This protein binds this small molecule.
Small molecule (SMILES): CC(=O)N[C@@H]1[C@@H](O)[C@H](O)[C@@H](CO)O[C@H]1O

Sequence of chain 1.A:
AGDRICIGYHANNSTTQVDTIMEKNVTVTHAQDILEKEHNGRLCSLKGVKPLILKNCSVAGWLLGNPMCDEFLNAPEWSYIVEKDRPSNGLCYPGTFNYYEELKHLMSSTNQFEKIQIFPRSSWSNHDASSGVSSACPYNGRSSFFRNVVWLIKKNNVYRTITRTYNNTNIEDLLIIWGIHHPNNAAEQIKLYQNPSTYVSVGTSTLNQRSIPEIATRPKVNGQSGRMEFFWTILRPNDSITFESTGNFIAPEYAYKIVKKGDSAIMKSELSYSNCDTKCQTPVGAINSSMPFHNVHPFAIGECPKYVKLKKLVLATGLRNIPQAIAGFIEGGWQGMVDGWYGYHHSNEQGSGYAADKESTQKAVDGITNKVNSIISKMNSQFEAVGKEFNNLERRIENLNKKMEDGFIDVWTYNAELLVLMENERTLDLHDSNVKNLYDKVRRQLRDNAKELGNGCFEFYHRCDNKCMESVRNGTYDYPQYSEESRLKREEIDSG

Binding-site contacts:
Ligand atom N2 contacts residue ASN327 of chain 1.A at 3.0 Å (h-bond).
Ligand atom O7 contacts residue GLU75 of chain 1.A at 4.2 Å.
Ligand atom O5 contacts residue ASN327 of chain 1.A at 2.2 Å (h-bond).
Ligand atom C8 contacts residue GLU77 of chain 1.A at 4.4 Å.
Ligand atom C3 contacts residue ASN327 of chain 1.A at 3.7 Å.
Ligand atom C7 contacts residue ASN327 of chain 1.A at 3.2 Å.
Ligand atom O7 contacts residue ASN327 of chain 1.A at 2.7 Å (h-bond).
Ligand atom C8 contacts residue HIS78 of chain 1.A at 4.0 Å.
Ligand atom C4 contacts residue ASN327 of chain 1.A at 4.0 Å.
Ligand atom C2 contacts residue ASN327 of chain 1.A at 2.4 Å.
Ligand atom C8 contacts residue ASN79 of chain 1.A at 4.1 Å.
Ligand atom O6 contacts residue ASN327 of chain 1.A at 4.3 Å.
Ligand atom C1 contacts residue ASN327 of chain 1.A at 1.4 Å.
Ligand atom C5 contacts residue ASN327 of chain 1.A at 3.5 Å.
Ligand atom O7 contacts residue GLU77 of chain 1.A at 4.3 Å.